A protein and the small-molecule ligand that binds it are described below.
Small molecule (SMILES): CC(=O)N[C@H]1[C@H](O[C@H]2[C@H](O)[C@@H](NC(C)=O)CO[C@@H]2CO)O[C@H](CO)[C@@H](O)[C@@H]1O

Binding-site contacts:
Ligand atom C1 contacts residue THR311 of chain 1.B at 3.7 Å.
Ligand atom O6 contacts residue THR311 of chain 1.B at 4.0 Å.
Ligand atom C7 contacts residue THR33 of chain 1.B at 4.4 Å.
Ligand atom C5 contacts residue THR311 of chain 1.B at 4.2 Å.
Ligand atom N2 contacts residue ASN31 of chain 1.B at 3.0 Å (h-bond).
Ligand atom O7 contacts residue ASN31 of chain 1.B at 4.4 Å.
Ligand atom C6 contacts residue THR311 of chain 1.B at 4.0 Å.
Ligand atom C8 contacts residue ASN31 of chain 1.B at 3.7 Å.
Ligand atom C1 contacts residue ASN31 of chain 1.B at 1.4 Å.
Ligand atom C7 contacts residue NAG1 of chain 1.P at 4.4 Å.
Ligand atom C8 contacts residue THR33 of chain 1.B at 3.5 Å.
Ligand atom C3 contacts residue ASN31 of chain 1.B at 3.8 Å.
Ligand atom C2 contacts residue ASN31 of chain 1.B at 2.5 Å.
Ligand atom O5 contacts residue ASN31 of chain 1.B at 2.3 Å (h-bond).
Ligand atom O7 contacts residue NAG1 of chain 1.P at 4.5 Å.
Ligand atom C5 contacts residue ASN31 of chain 1.B at 3.6 Å.
Ligand atom C7 contacts residue ASN31 of chain 1.B at 3.5 Å.
Ligand atom C6 contacts residue LEU374 of chain 1.B at 4.0 Å (hydrophobic).
Ligand atom C4 contacts residue ASN31 of chain 1.B at 4.2 Å.
Ligand atom C6 contacts residue THR33 of chain 1.B at 4.3 Å.
Ligand atom O7 contacts residue THR33 of chain 1.B at 4.4 Å.
Ligand atom O5 contacts residue THR311 of chain 1.B at 3.1 Å (h-bond).
Ligand atom O6 contacts residue LEU374 of chain 1.B at 3.2 Å.
Ligand atom C8 contacts residue NAG1 of chain 1.P at 3.1 Å.

Sequence of chain 1.B:
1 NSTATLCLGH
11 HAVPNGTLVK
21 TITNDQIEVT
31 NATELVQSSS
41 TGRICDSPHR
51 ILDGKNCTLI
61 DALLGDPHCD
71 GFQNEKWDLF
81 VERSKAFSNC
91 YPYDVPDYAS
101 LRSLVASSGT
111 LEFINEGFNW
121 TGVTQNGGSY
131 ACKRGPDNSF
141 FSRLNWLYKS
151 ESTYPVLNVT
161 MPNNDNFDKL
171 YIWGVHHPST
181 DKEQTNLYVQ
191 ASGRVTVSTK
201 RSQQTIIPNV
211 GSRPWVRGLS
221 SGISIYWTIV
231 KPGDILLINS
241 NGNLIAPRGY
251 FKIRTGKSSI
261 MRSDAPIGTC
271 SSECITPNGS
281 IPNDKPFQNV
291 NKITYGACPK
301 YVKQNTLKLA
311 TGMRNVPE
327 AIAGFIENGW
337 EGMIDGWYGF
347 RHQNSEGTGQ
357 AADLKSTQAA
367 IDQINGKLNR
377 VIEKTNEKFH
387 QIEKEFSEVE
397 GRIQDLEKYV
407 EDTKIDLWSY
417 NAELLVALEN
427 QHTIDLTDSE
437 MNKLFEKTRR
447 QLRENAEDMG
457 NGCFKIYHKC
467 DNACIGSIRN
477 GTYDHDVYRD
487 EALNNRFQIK